Binding-site contacts:
Ligand atom C2 contacts residue ASN251 of chain 1.B at 2.5 Å.
Ligand atom C5 contacts residue GLN288 of chain 1.B at 3.2 Å.
Ligand atom C1 contacts residue GLN288 of chain 1.B at 3.3 Å.
Ligand atom N2 contacts residue GLN288 of chain 1.B at 3.2 Å (h-bond).
Ligand atom O6 contacts residue ASN283 of chain 1.B at 4.1 Å.
Ligand atom O3 contacts residue ASN251 of chain 1.B at 4.4 Å.
Ligand atom C3 contacts residue ASN251 of chain 1.B at 3.4 Å.
Ligand atom O4 contacts residue GLN288 of chain 1.B at 4.1 Å.
Ligand atom C5 contacts residue ASN251 of chain 1.B at 3.0 Å.
Ligand atom C6 contacts residue ASN251 of chain 1.B at 3.1 Å.
Ligand atom C8 contacts residue GLN288 of chain 1.B at 4.5 Å.
Ligand atom C1 contacts residue ASN251 of chain 1.B at 1.4 Å.
Ligand atom C4 contacts residue ASN251 of chain 1.B at 3.2 Å.
Ligand atom C4 contacts residue GLN288 of chain 1.B at 3.9 Å.
Ligand atom O7 contacts residue ASN251 of chain 1.B at 3.8 Å.
Ligand atom O5 contacts residue ASN251 of chain 1.B at 2.5 Å (h-bond).
Ligand atom C6 contacts residue GLN288 of chain 1.B at 4.4 Å.
Ligand atom N2 contacts residue ASN251 of chain 1.B at 3.6 Å (h-bond).
Ligand atom C3 contacts residue GLN288 of chain 1.B at 3.7 Å.
Ligand atom O5 contacts residue GLN288 of chain 1.B at 2.7 Å (h-bond).
Ligand atom C2 contacts residue GLN288 of chain 1.B at 3.5 Å.
Ligand atom C7 contacts residue GLN288 of chain 1.B at 4.1 Å.
Ligand atom C7 contacts residue ASN251 of chain 1.B at 4.1 Å.

Sequence of chain 1.B:
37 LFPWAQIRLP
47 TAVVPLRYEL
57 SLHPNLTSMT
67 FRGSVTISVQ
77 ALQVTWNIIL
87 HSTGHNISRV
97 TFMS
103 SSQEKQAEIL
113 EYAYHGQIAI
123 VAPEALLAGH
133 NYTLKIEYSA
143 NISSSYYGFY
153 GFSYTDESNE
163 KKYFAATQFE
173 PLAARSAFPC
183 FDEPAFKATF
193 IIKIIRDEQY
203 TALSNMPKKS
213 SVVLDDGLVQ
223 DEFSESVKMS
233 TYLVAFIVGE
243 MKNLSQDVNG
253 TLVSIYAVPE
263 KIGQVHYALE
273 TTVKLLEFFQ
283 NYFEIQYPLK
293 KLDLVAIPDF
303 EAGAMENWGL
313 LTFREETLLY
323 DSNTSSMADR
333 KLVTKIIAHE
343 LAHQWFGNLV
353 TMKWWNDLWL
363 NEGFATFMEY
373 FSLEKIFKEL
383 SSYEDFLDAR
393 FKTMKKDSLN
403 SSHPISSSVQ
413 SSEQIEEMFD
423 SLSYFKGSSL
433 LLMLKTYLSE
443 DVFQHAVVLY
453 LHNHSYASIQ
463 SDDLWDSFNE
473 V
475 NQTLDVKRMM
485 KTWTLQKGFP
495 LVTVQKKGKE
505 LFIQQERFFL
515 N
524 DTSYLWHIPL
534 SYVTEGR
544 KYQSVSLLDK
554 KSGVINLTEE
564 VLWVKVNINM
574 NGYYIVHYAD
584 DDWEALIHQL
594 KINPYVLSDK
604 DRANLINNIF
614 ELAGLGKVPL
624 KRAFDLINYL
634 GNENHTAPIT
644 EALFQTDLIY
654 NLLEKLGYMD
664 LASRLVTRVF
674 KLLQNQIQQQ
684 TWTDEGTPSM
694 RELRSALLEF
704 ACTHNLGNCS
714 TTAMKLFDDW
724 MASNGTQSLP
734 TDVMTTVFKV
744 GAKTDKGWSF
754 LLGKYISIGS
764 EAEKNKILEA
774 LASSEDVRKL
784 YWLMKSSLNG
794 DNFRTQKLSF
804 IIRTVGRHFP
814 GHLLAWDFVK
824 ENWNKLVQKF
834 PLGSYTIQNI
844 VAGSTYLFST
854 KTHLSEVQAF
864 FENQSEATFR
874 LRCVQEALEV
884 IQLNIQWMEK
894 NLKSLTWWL

A small-molecule ligand and the protein it binds are described below.
Small molecule (SMILES): CC(=O)N[C@@H]1[C@@H](O)[C@H](O)[C@@H](CO)O[C@H]1O